Binding-site contacts:
Ligand atom C1 contacts residue SER800 of chain 1.B at 3.6 Å.
Ligand atom C2 contacts residue ASN798 of chain 1.B at 2.5 Å.
Ligand atom C6 contacts residue SER800 of chain 1.B at 4.1 Å.
Ligand atom O7 contacts residue ASN798 of chain 1.B at 4.2 Å.
Ligand atom O6 contacts residue SER800 of chain 1.B at 4.2 Å.
Ligand atom N2 contacts residue ASN798 of chain 1.B at 2.9 Å (h-bond).
Ligand atom C5 contacts residue ASN798 of chain 1.B at 3.6 Å.
Ligand atom C5 contacts residue GLN801 of chain 1.B at 3.8 Å.
Ligand atom O6 contacts residue GLN801 of chain 1.B at 3.0 Å (h-bond).
Ligand atom O5 contacts residue ASN798 of chain 1.B at 2.3 Å (h-bond).
Ligand atom C6 contacts residue GLN801 of chain 1.B at 3.3 Å.
Ligand atom C7 contacts residue ASN798 of chain 1.B at 3.8 Å.
Ligand atom O5 contacts residue SER800 of chain 1.B at 3.5 Å (h-bond).
Ligand atom C4 contacts residue ASN798 of chain 1.B at 4.2 Å.
Ligand atom O5 contacts residue GLN801 of chain 1.B at 4.2 Å.
Ligand atom C3 contacts residue ASN798 of chain 1.B at 3.8 Å.
Ligand atom C1 contacts residue ASN798 of chain 1.B at 1.4 Å.
Ligand atom C5 contacts residue SER800 of chain 1.B at 3.5 Å.
Ligand atom O6 contacts residue ASN798 of chain 1.B at 4.5 Å.

Sequence of chain 1.B:
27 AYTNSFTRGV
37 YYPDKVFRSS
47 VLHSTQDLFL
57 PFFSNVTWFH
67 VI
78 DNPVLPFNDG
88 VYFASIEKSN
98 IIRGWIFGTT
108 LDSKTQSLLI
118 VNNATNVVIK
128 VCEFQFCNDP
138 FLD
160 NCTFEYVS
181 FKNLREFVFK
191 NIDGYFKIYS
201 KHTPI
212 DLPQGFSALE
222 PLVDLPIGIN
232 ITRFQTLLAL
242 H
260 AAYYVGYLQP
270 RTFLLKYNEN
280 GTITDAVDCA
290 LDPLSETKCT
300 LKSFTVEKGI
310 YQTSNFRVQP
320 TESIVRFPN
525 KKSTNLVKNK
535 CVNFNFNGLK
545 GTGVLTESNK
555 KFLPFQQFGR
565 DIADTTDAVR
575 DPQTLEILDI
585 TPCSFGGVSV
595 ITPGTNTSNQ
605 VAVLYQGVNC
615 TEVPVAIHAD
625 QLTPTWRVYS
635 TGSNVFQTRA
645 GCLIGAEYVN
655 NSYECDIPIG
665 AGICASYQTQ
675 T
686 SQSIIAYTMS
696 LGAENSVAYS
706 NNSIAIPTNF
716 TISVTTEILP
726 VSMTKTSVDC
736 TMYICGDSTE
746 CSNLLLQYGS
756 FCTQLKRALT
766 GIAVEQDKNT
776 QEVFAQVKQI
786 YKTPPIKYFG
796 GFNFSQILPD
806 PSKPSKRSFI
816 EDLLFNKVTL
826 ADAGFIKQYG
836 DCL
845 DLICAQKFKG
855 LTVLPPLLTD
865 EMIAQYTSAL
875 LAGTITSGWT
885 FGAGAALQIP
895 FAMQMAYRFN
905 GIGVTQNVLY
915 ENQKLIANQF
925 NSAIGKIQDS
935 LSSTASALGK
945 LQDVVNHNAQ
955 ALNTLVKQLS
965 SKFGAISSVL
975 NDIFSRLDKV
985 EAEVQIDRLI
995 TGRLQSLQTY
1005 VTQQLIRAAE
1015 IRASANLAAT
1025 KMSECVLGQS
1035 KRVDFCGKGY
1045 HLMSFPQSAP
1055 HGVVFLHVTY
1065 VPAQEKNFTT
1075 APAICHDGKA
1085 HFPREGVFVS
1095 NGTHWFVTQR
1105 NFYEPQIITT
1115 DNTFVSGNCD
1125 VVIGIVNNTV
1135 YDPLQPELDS

This protein binds this small molecule.
Small molecule (SMILES): CC(=O)N[C@H]1[C@H](O[C@H]2[C@H](O)[C@@H](NC(C)=O)CO[C@@H]2CO)O[C@H](CO)[C@@H](O)[C@@H]1O